A small-molecule ligand and the protein it binds are described below.
Small molecule (SMILES): CC(=O)N[C@@H]1[C@@H](O)[C@H](O)[C@@H](CO)O[C@H]1O

Binding-site contacts:
Ligand atom O7 contacts residue ASN53 of chain 1.B at 4.3 Å.
Ligand atom C4 contacts residue ASN53 of chain 1.B at 4.3 Å.
Ligand atom C8 contacts residue ASN53 of chain 1.B at 3.3 Å.
Ligand atom N2 contacts residue ASN53 of chain 1.B at 3.0 Å (h-bond).
Ligand atom C2 contacts residue ASN53 of chain 1.B at 2.5 Å.
Ligand atom C5 contacts residue ASN53 of chain 1.B at 3.7 Å.
Ligand atom C3 contacts residue ASN53 of chain 1.B at 3.8 Å.
Ligand atom C7 contacts residue LEU46 of chain 1.B at 4.5 Å (hydrophobic).
Ligand atom C1 contacts residue ASN53 of chain 1.B at 1.4 Å.
Ligand atom C7 contacts residue ASN53 of chain 1.B at 3.4 Å.
Ligand atom O7 contacts residue LEU46 of chain 1.B at 4.1 Å.
Ligand atom O5 contacts residue ASN53 of chain 1.B at 2.4 Å (h-bond).
Ligand atom O7 contacts residue PRO48 of chain 1.B at 4.1 Å.

Sequence of chain 1.B:
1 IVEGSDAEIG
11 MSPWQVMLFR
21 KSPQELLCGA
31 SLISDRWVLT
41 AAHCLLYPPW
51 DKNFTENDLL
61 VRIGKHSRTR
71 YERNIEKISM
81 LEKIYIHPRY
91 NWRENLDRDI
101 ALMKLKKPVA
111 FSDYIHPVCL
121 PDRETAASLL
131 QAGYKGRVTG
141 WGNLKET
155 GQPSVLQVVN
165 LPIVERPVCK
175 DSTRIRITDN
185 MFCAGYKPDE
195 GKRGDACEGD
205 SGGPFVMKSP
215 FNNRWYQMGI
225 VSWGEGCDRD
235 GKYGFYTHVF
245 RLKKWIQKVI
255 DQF